Binding-site contacts:
Ligand atom O5 contacts residue ASN70 of chain 23.F at 2.4 Å (h-bond).
Ligand atom C3 contacts residue PRO31 of chain 23.F at 4.0 Å (hydrophobic).
Ligand atom O7 contacts residue SER71 of chain 23.F at 4.2 Å.
Ligand atom N2 contacts residue ASN32 of chain 23.F at 4.2 Å.
Ligand atom O7 contacts residue PRO31 of chain 23.F at 3.2 Å (h-bond).
Ligand atom C1 contacts residue ASN70 of chain 23.F at 1.4 Å.
Ligand atom C1 contacts residue ARG33 of chain 23.F at 4.2 Å.
Ligand atom O7 contacts residue ASN70 of chain 23.F at 3.3 Å (h-bond).
Ligand atom C2 contacts residue PRO31 of chain 23.F at 3.9 Å (hydrophobic).
Ligand atom O3 contacts residue PRO31 of chain 23.F at 4.0 Å.
Ligand atom C5 contacts residue ARG33 of chain 23.F at 4.1 Å.
Ligand atom C8 contacts residue ASN70 of chain 23.F at 3.6 Å.
Ligand atom C3 contacts residue ASN70 of chain 23.F at 3.8 Å.
Ligand atom C7 contacts residue PRO31 of chain 23.F at 3.4 Å (hydrophobic).
Ligand atom N2 contacts residue ASN70 of chain 23.F at 2.9 Å (h-bond).
Ligand atom C5 contacts residue ASN70 of chain 23.F at 3.7 Å.
Ligand atom C6 contacts residue ARG33 of chain 23.F at 4.1 Å.
Ligand atom C7 contacts residue ASN70 of chain 23.F at 3.1 Å.
Ligand atom C4 contacts residue ASN70 of chain 23.F at 4.2 Å.
Ligand atom C2 contacts residue ASN70 of chain 23.F at 2.5 Å.
Ligand atom O6 contacts residue ARG33 of chain 23.F at 3.6 Å.
Ligand atom N2 contacts residue PRO31 of chain 23.F at 2.8 Å (h-bond).

Sequence of chain 23.F:
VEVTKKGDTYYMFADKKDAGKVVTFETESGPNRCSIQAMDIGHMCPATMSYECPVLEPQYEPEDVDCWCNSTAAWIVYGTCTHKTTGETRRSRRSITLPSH

A protein and the small-molecule ligand that binds it are described below.
Small molecule (SMILES): CC(=O)N[C@@H]1[C@@H](O)[C@H](O)[C@@H](CO)O[C@H]1O